The small molecule below binds the protein below.
Small molecule (SMILES): CC(=O)N[C@H]1[C@H](O[C@H]2[C@H](O)[C@@H](NC(C)=O)CO[C@@H]2CO)O[C@H](CO)[C@@H](O[C@@H]2O[C@H](CO)[C@@H](O)[C@H](O)[C@@H]2O)[C@@H]1O

Binding-site contacts:
Ligand atom O5 contacts residue ASN106 of chain 1.B at 2.4 Å (h-bond).
Ligand atom C1 contacts residue ASN106 of chain 1.B at 1.4 Å.
Ligand atom C4 contacts residue ASN106 of chain 1.B at 4.2 Å.
Ligand atom N2 contacts residue ASN106 of chain 1.B at 3.0 Å (h-bond).
Ligand atom C5 contacts residue ASN106 of chain 1.B at 3.7 Å.
Ligand atom C2 contacts residue ASN106 of chain 1.B at 2.5 Å.
Ligand atom C7 contacts residue ASN106 of chain 1.B at 3.8 Å.
Ligand atom C8 contacts residue ASP104 of chain 1.B at 4.0 Å.
Ligand atom O7 contacts residue ASN106 of chain 1.B at 4.2 Å.
Ligand atom C3 contacts residue ASN106 of chain 1.B at 3.8 Å.

Sequence of chain 1.B:
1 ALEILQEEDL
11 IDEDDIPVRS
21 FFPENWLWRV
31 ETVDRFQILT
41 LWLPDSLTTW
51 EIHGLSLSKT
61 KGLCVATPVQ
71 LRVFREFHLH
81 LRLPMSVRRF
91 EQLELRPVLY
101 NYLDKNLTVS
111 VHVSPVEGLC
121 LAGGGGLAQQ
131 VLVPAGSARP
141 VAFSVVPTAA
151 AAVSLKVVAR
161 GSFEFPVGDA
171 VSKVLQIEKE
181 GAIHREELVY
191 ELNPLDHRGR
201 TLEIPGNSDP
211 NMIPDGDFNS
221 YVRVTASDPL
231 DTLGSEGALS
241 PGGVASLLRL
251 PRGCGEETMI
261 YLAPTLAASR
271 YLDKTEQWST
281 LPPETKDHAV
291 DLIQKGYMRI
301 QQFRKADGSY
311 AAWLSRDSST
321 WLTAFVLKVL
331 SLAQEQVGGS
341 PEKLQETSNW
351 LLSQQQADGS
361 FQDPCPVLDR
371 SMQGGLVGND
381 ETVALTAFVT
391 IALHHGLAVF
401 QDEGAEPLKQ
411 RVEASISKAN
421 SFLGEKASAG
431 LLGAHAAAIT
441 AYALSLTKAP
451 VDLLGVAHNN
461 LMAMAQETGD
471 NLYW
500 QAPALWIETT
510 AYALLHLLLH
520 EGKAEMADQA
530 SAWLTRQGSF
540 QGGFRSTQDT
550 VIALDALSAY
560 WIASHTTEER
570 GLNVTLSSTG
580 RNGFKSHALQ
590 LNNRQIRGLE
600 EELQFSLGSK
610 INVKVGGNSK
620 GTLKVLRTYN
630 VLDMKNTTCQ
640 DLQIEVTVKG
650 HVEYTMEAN